Sequence of chain 2.B:
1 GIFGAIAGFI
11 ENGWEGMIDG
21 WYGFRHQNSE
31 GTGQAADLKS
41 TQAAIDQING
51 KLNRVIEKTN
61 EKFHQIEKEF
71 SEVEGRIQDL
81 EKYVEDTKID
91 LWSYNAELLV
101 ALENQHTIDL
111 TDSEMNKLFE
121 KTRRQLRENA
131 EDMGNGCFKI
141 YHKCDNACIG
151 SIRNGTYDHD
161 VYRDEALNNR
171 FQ

This protein binds this small molecule.
Small molecule (SMILES): CC(=O)N[C@@H]1[C@@H](O)[C@H](O)[C@@H](CO)O[C@H]1O

Binding-site contacts:
Ligand atom N2 contacts residue ASN154 of chain 2.B at 2.5 Å (h-bond).
Ligand atom C7 contacts residue SER151 of chain 2.B at 4.2 Å.
Ligand atom O7 contacts residue ASN154 of chain 2.B at 4.1 Å.
Ligand atom O3 contacts residue ASN154 of chain 2.B at 4.4 Å.
Ligand atom C5 contacts residue ASN154 of chain 2.B at 3.6 Å.
Ligand atom C3 contacts residue ASN154 of chain 2.B at 3.5 Å.
Ligand atom O7 contacts residue ALA147 of chain 2.B at 3.2 Å (h-bond).
Ligand atom C4 contacts residue ASN154 of chain 2.B at 4.0 Å.
Ligand atom O7 contacts residue GLY150 of chain 2.B at 4.0 Å.
Ligand atom C1 contacts residue ASN154 of chain 2.B at 1.4 Å.
Ligand atom N2 contacts residue GLY150 of chain 2.B at 4.2 Å.
Ligand atom O7 contacts residue SER151 of chain 2.B at 4.0 Å.
Ligand atom O5 contacts residue ASN154 of chain 2.B at 2.4 Å (h-bond).
Ligand atom C7 contacts residue ASN154 of chain 2.B at 3.6 Å.
Ligand atom C2 contacts residue ASN154 of chain 2.B at 2.1 Å.
Ligand atom C7 contacts residue GLY150 of chain 2.B at 3.8 Å.
Ligand atom O5 contacts residue THR156 of chain 2.B at 4.3 Å.
Ligand atom C8 contacts residue GLY150 of chain 2.B at 3.6 Å.
Ligand atom C7 contacts residue ALA147 of chain 2.B at 4.0 Å (hydrophobic).
Ligand atom C8 contacts residue ALA147 of chain 2.B at 4.4 Å (hydrophobic).
Ligand atom O6 contacts residue THR156 of chain 2.B at 4.5 Å.